Binding-site contacts:
Ligand atom O3 contacts residue ASP172 of chain 1.B at 3.5 Å (salt-bridge).
Ligand atom O2 contacts residue ALA101 of chain 1.B at 3.8 Å.
Ligand atom C2 contacts residue CYS100 of chain 1.B at 2.7 Å (hydrophobic).
Ligand atom O5 contacts residue SER38 of chain 1.B at 4.3 Å.
Ligand atom O2 contacts residue SER38 of chain 1.B at 4.5 Å.
Ligand atom C3 contacts residue ASP172 of chain 1.B at 4.1 Å.
Ligand atom C5 contacts residue ARG54 of chain 1.B at 3.2 Å.
Ligand atom O2 contacts residue ILE102 of chain 1.B at 3.5 Å.
Ligand atom O5 contacts residue CYS100 of chain 1.B at 2.7 Å (h-bond).
Ligand atom O4 contacts residue ARG54 of chain 1.B at 2.8 Å (salt-bridge).
Ligand atom C2 contacts residue ASP172 of chain 1.B at 3.4 Å.
Ligand atom O5 contacts residue VAL94 of chain 1.B at 4.1 Å.
Ligand atom O6 contacts residue ARG54 of chain 1.B at 2.5 Å (salt-bridge).
Ligand atom C1 contacts residue CYS100 of chain 1.B at 1.8 Å (hydrophobic).
Ligand atom C5 contacts residue CYS100 of chain 1.B at 4.0 Å (hydrophobic).
Ligand atom C6 contacts residue VAL94 of chain 1.B at 4.3 Å (hydrophobic).
Ligand atom C3 contacts residue ARG54 of chain 1.B at 4.4 Å.
Ligand atom C6 contacts residue ARG54 of chain 1.B at 3.3 Å.
Ligand atom O2 contacts residue CYS100 of chain 1.B at 3.0 Å (h-bond).
Ligand atom C3 contacts residue CYS100 of chain 1.B at 4.1 Å (hydrophobic).
Ligand atom C4 contacts residue ARG54 of chain 1.B at 3.6 Å.
Ligand atom O2 contacts residue ASP172 of chain 1.B at 3.3 Å (salt-bridge).
Ligand atom C1 contacts residue SER38 of chain 1.B at 3.9 Å.
Ligand atom C2 contacts residue ALA101 of chain 1.B at 4.2 Å (hydrophobic).

A small-molecule ligand and the protein it binds are described below.
Small molecule (SMILES): OC[C@H]1O[C@@H](O)[C@H](O)[C@@H](O)[C@@H]1O

Sequence of chain 1.B:
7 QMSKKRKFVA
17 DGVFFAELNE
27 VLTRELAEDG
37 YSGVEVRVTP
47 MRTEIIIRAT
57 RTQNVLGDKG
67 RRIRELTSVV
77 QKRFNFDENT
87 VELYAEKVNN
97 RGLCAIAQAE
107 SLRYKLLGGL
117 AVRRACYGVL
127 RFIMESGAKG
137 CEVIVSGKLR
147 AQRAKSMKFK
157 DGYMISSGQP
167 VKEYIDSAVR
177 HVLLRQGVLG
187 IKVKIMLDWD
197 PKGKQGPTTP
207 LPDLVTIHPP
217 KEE